This small molecule binds to this protein.
Small molecule (SMILES): Nc1nc2c(ncn2[C@@H]2O[C@H](CO[P](=O)(O)OP(=O)(O)O)[C@@H](O[P](=O)(O)OP(=O)(O)O)[C@H]2O)c(=O)[nH]1

Binding-site contacts:
Ligand atom O3C contacts residue MN1 of chain 1.W at 3.7 Å.
Ligand atom O2' contacts residue ASN147 of chain 1.D at 2.9 Å (h-bond).
Ligand atom N2 contacts residue ASN147 of chain 1.D at 2.9 Å (h-bond).
Ligand atom O3D contacts residue ASP143 of chain 1.D at 3.2 Å (salt-bridge).
Ligand atom N1 contacts residue LEU154 of chain 1.D at 3.5 Å.
Ligand atom C5' contacts residue MG1 of chain 1.Z at 3.6 Å.
Ligand atom O2A contacts residue MG1 of chain 1.Z at 2.4 Å.
Ligand atom O3D contacts residue ASN147 of chain 1.D at 3.0 Å (h-bond).
Ligand atom N7 contacts residue ARG45 of chain 1.D at 3.5 Å (salt-bridge).
Ligand atom O1D contacts residue ARG144 of chain 1.D at 3.1 Å (salt-bridge).
Ligand atom N2 contacts residue THR150 of chain 1.D at 3.4 Å (h-bond).
Ligand atom O6 contacts residue LYS46 of chain 1.D at 3.6 Å.
Ligand atom PC contacts residue SER110 of chain 1.D at 3.4 Å.
Ligand atom PD contacts residue ARG144 of chain 1.D at 3.6 Å.
Ligand atom C2 contacts residue THR150 of chain 1.D at 3.6 Å.
Ligand atom O3C contacts residue LYS140 of chain 1.D at 3.7 Å.
Ligand atom N1 contacts residue ARG45 of chain 1.D at 3.7 Å.
Ligand atom N3 contacts residue ASN147 of chain 1.D at 3.3 Å (h-bond).
Ligand atom O1B contacts residue LYS158 of chain 1.D at 3.4 Å.
Ligand atom C8 contacts residue ARG45 of chain 1.D at 3.7 Å.
Ligand atom O1D contacts residue LYS140 of chain 1.D at 3.3 Å (salt-bridge).
Ligand atom N2 contacts residue LEU151 of chain 1.D at 3.5 Å.
Ligand atom N1 contacts residue THR150 of chain 1.D at 2.9 Å (h-bond).
Ligand atom C5 contacts residue ARG45 of chain 1.D at 3.4 Å.
Ligand atom C2 contacts residue LEU154 of chain 1.D at 3.5 Å (hydrophobic).
Ligand atom O3B contacts residue MG1 of chain 1.Z at 2.4 Å.
Ligand atom O3B contacts residue SER113 of chain 1.D at 3.4 Å.
Ligand atom O3D contacts residue ARG144 of chain 1.D at 3.0 Å (salt-bridge).
Ligand atom O3C contacts residue ASN147 of chain 1.D at 3.7 Å.
Ligand atom O1C contacts residue SER110 of chain 1.D at 3.5 Å (h-bond).
Ligand atom PD contacts residue LYS140 of chain 1.D at 3.6 Å.
Ligand atom O2' contacts residue ARG45 of chain 1.D at 3.6 Å (salt-bridge).
Ligand atom C6 contacts residue ARG45 of chain 1.D at 3.5 Å.
Ligand atom O2C contacts residue SER110 of chain 1.D at 2.7 Å (h-bond).
Ligand atom O1D contacts residue SER110 of chain 1.D at 3.5 Å (h-bond).
Ligand atom O3B contacts residue LYS158 of chain 1.D at 2.8 Å (salt-bridge).
Ligand atom N9 contacts residue ARG45 of chain 1.D at 3.4 Å (salt-bridge).
Ligand atom C4 contacts residue ARG45 of chain 1.D at 3.4 Å.
Ligand atom PA contacts residue MG1 of chain 1.Z at 3.6 Å.
Ligand atom O3D contacts residue LYS140 of chain 1.D at 3.2 Å (salt-bridge).

Sequence of chain 1.D:
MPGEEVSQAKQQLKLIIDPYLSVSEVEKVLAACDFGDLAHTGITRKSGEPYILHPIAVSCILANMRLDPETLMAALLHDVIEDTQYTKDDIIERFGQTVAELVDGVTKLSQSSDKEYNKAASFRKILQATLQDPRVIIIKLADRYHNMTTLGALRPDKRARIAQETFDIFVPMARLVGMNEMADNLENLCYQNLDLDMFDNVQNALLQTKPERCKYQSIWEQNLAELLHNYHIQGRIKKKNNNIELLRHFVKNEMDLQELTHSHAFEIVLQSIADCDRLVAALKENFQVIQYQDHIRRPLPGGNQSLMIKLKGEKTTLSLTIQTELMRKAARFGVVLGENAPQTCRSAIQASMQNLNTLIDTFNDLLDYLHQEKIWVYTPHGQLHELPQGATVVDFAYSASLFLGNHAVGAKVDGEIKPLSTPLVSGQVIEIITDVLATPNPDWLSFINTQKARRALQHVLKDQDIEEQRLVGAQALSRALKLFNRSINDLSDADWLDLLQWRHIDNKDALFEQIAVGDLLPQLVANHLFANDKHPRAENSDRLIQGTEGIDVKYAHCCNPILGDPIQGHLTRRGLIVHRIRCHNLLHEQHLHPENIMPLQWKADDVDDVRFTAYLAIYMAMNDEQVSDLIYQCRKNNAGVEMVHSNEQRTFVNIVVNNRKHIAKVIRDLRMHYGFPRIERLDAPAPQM